Sequence of chain 1.D:
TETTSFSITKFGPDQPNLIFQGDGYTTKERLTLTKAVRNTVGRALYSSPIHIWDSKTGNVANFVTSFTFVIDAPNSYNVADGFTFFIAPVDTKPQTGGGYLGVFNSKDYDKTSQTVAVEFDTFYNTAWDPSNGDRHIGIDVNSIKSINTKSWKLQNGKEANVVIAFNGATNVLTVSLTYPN

A protein and the small-molecule ligand that binds it are described below.
Small molecule (SMILES): NC(=O)C[C@H](N)C(=O)O

Binding-site contacts:
Ligand atom OD1 contacts residue NAG1 of chain 1.K at 2.9 Å.
Ligand atom ND2 contacts residue NAG1 of chain 1.K at 1.4 Å.
Ligand atom CG contacts residue ASN78 of chain 1.D at 3.9 Å.
Ligand atom C contacts residue TYR77 of chain 1.D at 3.6 Å (hydrophobic).
Ligand atom N contacts residue NAG1 of chain 1.K at 4.0 Å.
Ligand atom OXT contacts residue TYR77 of chain 1.D at 3.2 Å.
Ligand atom CA contacts residue TYR77 of chain 1.D at 4.4 Å (hydrophobic).
Ligand atom CB contacts residue ASN78 of chain 1.D at 4.3 Å.
Ligand atom O contacts residue TYR77 of chain 1.D at 3.4 Å.
Ligand atom CB contacts residue NAG1 of chain 1.K at 3.7 Å.
Ligand atom ND2 contacts residue ASN78 of chain 1.D at 2.8 Å (h-bond).
Ligand atom CB contacts residue TYR77 of chain 1.D at 3.9 Å (hydrophobic).
Ligand atom CG contacts residue NAG1 of chain 1.K at 2.4 Å.